The protein below binds the small molecule below.
Small molecule (SMILES): CC(=O)N[C@@H]1[C@@H](O)[C@H](O)[C@@H](CO)O[C@H]1O

Sequence of chain 1.D:
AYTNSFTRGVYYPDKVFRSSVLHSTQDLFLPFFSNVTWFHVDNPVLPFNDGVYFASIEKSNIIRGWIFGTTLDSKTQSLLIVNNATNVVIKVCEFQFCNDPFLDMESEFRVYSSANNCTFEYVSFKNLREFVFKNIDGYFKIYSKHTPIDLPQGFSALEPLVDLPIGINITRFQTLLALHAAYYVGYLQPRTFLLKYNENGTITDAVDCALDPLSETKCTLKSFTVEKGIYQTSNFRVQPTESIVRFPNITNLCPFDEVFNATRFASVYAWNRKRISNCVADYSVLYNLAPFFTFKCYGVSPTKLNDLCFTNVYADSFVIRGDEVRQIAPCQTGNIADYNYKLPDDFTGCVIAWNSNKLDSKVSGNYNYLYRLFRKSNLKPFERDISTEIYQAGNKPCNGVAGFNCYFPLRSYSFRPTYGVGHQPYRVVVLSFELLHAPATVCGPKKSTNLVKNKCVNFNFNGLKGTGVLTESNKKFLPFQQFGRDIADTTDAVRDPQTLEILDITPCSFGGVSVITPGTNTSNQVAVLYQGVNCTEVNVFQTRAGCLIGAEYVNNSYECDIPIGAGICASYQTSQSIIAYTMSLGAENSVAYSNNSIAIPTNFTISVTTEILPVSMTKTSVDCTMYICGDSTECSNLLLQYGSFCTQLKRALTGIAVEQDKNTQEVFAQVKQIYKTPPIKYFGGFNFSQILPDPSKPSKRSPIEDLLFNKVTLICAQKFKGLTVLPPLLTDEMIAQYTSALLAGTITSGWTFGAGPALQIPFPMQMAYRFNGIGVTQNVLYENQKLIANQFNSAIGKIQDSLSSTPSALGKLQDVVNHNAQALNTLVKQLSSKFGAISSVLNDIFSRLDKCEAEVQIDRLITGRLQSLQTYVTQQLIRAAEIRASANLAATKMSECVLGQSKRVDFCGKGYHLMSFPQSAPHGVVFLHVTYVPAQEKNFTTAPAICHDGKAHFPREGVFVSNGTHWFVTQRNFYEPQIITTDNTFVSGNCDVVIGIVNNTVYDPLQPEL

Sequence of chain 1.G:
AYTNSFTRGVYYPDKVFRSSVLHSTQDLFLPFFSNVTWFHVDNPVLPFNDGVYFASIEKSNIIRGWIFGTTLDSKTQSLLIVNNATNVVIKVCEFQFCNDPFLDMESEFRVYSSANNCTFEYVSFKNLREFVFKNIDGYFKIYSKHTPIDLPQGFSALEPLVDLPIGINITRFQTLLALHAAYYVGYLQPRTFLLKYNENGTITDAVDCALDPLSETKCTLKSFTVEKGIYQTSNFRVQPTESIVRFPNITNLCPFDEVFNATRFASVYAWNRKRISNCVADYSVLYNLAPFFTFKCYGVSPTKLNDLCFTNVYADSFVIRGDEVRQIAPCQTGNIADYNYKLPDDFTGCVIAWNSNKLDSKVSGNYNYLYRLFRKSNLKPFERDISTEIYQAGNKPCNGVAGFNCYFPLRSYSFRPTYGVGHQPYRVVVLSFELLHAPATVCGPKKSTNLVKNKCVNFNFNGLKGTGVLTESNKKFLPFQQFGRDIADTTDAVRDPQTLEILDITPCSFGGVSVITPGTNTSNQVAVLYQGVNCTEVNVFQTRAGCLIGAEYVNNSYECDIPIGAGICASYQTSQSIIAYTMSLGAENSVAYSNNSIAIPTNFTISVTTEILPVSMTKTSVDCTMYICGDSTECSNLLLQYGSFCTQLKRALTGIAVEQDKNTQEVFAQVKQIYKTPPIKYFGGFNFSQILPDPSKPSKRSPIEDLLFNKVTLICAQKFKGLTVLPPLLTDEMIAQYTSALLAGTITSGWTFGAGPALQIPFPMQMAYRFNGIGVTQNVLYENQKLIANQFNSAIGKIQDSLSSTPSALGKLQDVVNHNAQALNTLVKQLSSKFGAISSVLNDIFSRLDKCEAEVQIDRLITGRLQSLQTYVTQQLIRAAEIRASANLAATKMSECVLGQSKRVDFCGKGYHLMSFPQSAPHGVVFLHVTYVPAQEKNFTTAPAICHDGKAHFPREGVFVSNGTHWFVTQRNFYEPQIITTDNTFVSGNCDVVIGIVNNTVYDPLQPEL

Binding-site contacts:
Ligand atom C3 contacts residue ASN266 of chain 1.G at 3.8 Å.
Ligand atom C4 contacts residue ASN266 of chain 1.G at 4.3 Å.
Ligand atom C7 contacts residue ASN266 of chain 1.G at 3.8 Å.
Ligand atom O7 contacts residue ASN266 of chain 1.G at 4.2 Å.
Ligand atom C2 contacts residue ASN266 of chain 1.G at 2.5 Å.
Ligand atom O5 contacts residue ASN266 of chain 1.G at 2.4 Å (h-bond).
Ligand atom C1 contacts residue ASN266 of chain 1.G at 1.4 Å.
Ligand atom O6 contacts residue ASN266 of chain 1.G at 4.2 Å.
Ligand atom C5 contacts residue ASN266 of chain 1.G at 3.7 Å.
Ligand atom N2 contacts residue ASN266 of chain 1.G at 2.9 Å (h-bond).
Ligand atom O7 contacts residue LYS542 of chain 1.D at 4.1 Å.